Sequence of chain 1.K:
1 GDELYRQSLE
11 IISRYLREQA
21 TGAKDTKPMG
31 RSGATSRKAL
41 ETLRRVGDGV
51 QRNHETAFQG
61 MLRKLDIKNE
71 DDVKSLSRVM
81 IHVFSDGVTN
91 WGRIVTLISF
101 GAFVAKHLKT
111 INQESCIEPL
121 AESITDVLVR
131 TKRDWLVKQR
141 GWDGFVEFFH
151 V

This small molecule binds to this protein.
Small molecule (SMILES): Cc1cc(OCCCc2c(C(=O)O)sc3ccccc23)cc(C)c1Cl

Binding-site contacts:
Ligand atom OAC contacts residue VAL83 of chain 1.K at 3.9 Å.
Ligand atom CAV contacts residue THR96 of chain 1.K at 3.8 Å.
Ligand atom CAA contacts residue LEU65 of chain 1.K at 3.9 Å (hydrophobic).
Ligand atom CAI contacts residue PHE100 of chain 1.K at 4.1 Å (hydrophobic).
Ligand atom CAR contacts residue MET80 of chain 1.K at 4.0 Å (hydrophobic).
Ligand atom CAS contacts residue PHE100 of chain 1.K at 3.6 Å (hydrophobic).
Ligand atom CAL contacts residue PHE84 of chain 1.K at 3.6 Å (hydrophobic).
Ligand atom CAI contacts residue THR96 of chain 1.K at 4.0 Å.
Ligand atom CAB contacts residue MET80 of chain 1.K at 3.9 Å (hydrophobic).
Ligand atom OAO contacts residue LEU97 of chain 1.K at 3.6 Å.
Ligand atom CAF contacts residue ALA57 of chain 1.K at 4.1 Å (hydrophobic).
Ligand atom CAS contacts residue MET80 of chain 1.K at 3.8 Å (hydrophobic).
Ligand atom CAF contacts residue PHE58 of chain 1.K at 3.7 Å (hydrophobic).
Ligand atom CAK contacts residue PHE100 of chain 1.K at 3.6 Å (hydrophobic).
Ligand atom OAD contacts residue ARG93 of chain 1.K at 2.6 Å (salt-bridge).
Ligand atom CAB contacts residue ILE124 of chain 1.K at 3.6 Å (hydrophobic).
Ligand atom CAK contacts residue LEU97 of chain 1.K at 3.5 Å (hydrophobic).
Ligand atom CAU contacts residue PHE100 of chain 1.K at 3.9 Å (hydrophobic).
Ligand atom CAA contacts residue MET80 of chain 1.K at 4.0 Å (hydrophobic).
Ligand atom CAM contacts residue PHE84 of chain 1.K at 4.0 Å (hydrophobic).
Ligand atom CAT contacts residue LEU97 of chain 1.K at 3.8 Å (hydrophobic).
Ligand atom CAN contacts residue THR96 of chain 1.K at 3.8 Å.
Ligand atom CAK contacts residue MET80 of chain 1.K at 4.0 Å (hydrophobic).
Ligand atom CAU contacts residue MET80 of chain 1.K at 3.8 Å (hydrophobic).
Ligand atom CAT contacts residue MET80 of chain 1.K at 4.1 Å (hydrophobic).
Ligand atom CAQ contacts residue ARG93 of chain 1.K at 3.2 Å.
Ligand atom CL contacts residue LEU76 of chain 1.K at 3.9 Å.
Ligand atom CAL contacts residue VAL83 of chain 1.K at 4.1 Å (hydrophobic).
Ligand atom CAG contacts residue PHE58 of chain 1.K at 3.5 Å (hydrophobic).
Ligand atom CAJ contacts residue MET80 of chain 1.K at 4.1 Å (hydrophobic).
Ligand atom CAB contacts residue PHE100 of chain 1.K at 4.0 Å (hydrophobic).
Ligand atom CAF contacts residue MET61 of chain 1.K at 4.0 Å (hydrophobic).
Ligand atom CAI contacts residue PHE58 of chain 1.K at 4.1 Å (hydrophobic).
Ligand atom CAG contacts residue PHE100 of chain 1.K at 3.7 Å (hydrophobic).
Ligand atom CAM contacts residue LEU97 of chain 1.K at 4.0 Å (hydrophobic).
Ligand atom OAC contacts residue ARG93 of chain 1.K at 2.7 Å (salt-bridge).
Ligand atom CAY contacts residue THR96 of chain 1.K at 3.9 Å.
Ligand atom CAN contacts residue LEU97 of chain 1.K at 4.0 Å (hydrophobic).
Ligand atom CAM contacts residue VAL83 of chain 1.K at 3.7 Å (hydrophobic).
Ligand atom CAT contacts residue PHE100 of chain 1.K at 4.0 Å (hydrophobic).